Sequence of chain 1.A:
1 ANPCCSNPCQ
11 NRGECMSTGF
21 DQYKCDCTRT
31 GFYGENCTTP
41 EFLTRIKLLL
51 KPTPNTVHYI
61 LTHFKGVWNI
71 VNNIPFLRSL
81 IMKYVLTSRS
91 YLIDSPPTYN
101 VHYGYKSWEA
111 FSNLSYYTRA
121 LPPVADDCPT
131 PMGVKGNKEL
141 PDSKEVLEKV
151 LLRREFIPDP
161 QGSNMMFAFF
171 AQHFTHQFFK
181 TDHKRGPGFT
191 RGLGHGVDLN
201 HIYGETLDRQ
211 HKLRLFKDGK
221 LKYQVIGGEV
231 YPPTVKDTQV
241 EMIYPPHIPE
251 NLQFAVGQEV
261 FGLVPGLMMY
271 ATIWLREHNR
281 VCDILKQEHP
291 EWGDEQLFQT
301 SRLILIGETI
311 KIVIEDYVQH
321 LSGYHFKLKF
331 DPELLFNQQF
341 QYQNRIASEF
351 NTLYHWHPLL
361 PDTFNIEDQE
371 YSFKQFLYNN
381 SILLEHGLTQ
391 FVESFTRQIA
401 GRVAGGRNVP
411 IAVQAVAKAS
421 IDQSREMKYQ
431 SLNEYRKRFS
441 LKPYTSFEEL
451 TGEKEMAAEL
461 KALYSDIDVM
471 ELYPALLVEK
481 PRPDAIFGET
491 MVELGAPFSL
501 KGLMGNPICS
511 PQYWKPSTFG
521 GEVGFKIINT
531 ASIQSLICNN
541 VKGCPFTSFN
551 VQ

Binding-site contacts:
Ligand atom C5 contacts residue ARG185 of chain 1.B at 4.5 Å.
Ligand atom O5 contacts residue GLU109 of chain 1.B at 3.7 Å.
Ligand atom C5 contacts residue NAG1 of chain 1.T at 3.5 Å.
Ligand atom O5 contacts residue ASN113 of chain 1.B at 2.6 Å (h-bond).
Ligand atom C6 contacts residue TYR116 of chain 1.B at 4.1 Å (hydrophobic).
Ligand atom O7 contacts residue LEU207 of chain 1.A at 4.2 Å.
Ligand atom O5 contacts residue TYR116 of chain 1.B at 3.9 Å.
Ligand atom C4 contacts residue NAG1 of chain 1.T at 3.1 Å.
Ligand atom C8 contacts residue ASN113 of chain 1.B at 4.4 Å.
Ligand atom C6 contacts residue PHE189 of chain 1.B at 4.1 Å (hydrophobic).
Ligand atom C1 contacts residue ASN113 of chain 1.B at 2.2 Å.
Ligand atom C4 contacts residue ARG185 of chain 1.B at 4.2 Å.
Ligand atom O6 contacts residue NAG1 of chain 1.T at 3.7 Å.
Ligand atom C5 contacts residue ASN113 of chain 1.B at 4.0 Å.
Ligand atom O7 contacts residue ASN113 of chain 1.B at 3.7 Å.
Ligand atom C1 contacts residue TYR116 of chain 1.B at 4.4 Å (hydrophobic).
Ligand atom O4 contacts residue NAG1 of chain 1.T at 2.2 Å (h-bond).
Ligand atom C2 contacts residue ASN113 of chain 1.B at 2.9 Å.
Ligand atom O3 contacts residue NAG1 of chain 1.T at 3.2 Å.
Ligand atom C3 contacts residue ARG185 of chain 1.B at 4.0 Å.
Ligand atom O7 contacts residue GLU109 of chain 1.B at 4.5 Å.
Ligand atom O6 contacts residue TYR116 of chain 1.B at 4.2 Å.
Ligand atom C6 contacts residue NAG1 of chain 1.T at 3.1 Å.
Ligand atom C5 contacts residue PHE189 of chain 1.B at 4.2 Å (hydrophobic).
Ligand atom C3 contacts residue NAG1 of chain 1.T at 3.8 Å.
Ligand atom N2 contacts residue ASN113 of chain 1.B at 3.3 Å (h-bond).
Ligand atom O3 contacts residue LEU207 of chain 1.A at 4.3 Å.
Ligand atom C3 contacts residue ASN113 of chain 1.B at 4.2 Å.
Ligand atom C1 contacts residue SER115 of chain 1.B at 4.2 Å.
Ligand atom C1 contacts residue GLU109 of chain 1.B at 4.2 Å.
Ligand atom O5 contacts residue PHE189 of chain 1.B at 4.2 Å.
Ligand atom O4 contacts residue ARG185 of chain 1.B at 3.4 Å (salt-bridge).
Ligand atom C4 contacts residue LEU207 of chain 1.A at 4.3 Å (hydrophobic).
Ligand atom O6 contacts residue LEU207 of chain 1.A at 3.7 Å.
Ligand atom C2 contacts residue GLU109 of chain 1.B at 4.4 Å.
Ligand atom C7 contacts residue ASN113 of chain 1.B at 3.7 Å.

The small molecule below binds the protein below.
Small molecule (SMILES): CC(=O)N[C@@H]1[C@@H](O)[C@H](O)[C@@H](CO)O[C@H]1O

Sequence of chain 1.B:
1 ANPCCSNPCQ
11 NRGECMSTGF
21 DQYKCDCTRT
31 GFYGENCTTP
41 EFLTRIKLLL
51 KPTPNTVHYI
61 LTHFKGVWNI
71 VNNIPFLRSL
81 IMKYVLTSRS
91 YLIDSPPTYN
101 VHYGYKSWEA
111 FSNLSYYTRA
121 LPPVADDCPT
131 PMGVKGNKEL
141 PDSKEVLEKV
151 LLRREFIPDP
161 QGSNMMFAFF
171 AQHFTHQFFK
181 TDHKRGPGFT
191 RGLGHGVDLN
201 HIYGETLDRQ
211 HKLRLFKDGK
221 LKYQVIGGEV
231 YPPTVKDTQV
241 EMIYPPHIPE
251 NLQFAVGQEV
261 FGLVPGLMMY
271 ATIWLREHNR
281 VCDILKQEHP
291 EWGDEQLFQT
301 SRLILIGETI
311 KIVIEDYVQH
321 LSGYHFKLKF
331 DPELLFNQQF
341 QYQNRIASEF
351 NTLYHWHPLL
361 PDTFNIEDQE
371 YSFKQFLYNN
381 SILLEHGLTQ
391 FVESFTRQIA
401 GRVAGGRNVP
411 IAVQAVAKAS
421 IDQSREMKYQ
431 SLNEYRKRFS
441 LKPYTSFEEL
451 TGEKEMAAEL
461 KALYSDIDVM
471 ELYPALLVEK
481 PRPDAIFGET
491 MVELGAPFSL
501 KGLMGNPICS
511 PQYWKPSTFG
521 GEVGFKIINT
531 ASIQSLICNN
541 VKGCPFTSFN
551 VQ